Binding-site contacts:
Ligand atom O3 contacts residue TYR187 of chain 1.H at 4.1 Å.
Ligand atom O3 contacts residue PRO175 of chain 1.H at 3.6 Å (h-bond).
Ligand atom N1 contacts residue LEU142 of chain 1.H at 4.2 Å.
Ligand atom N1 contacts residue TRP249 of chain 1.F at 3.6 Å.
Ligand atom O3 contacts residue PHE186 of chain 1.H at 3.7 Å.
Ligand atom C4 contacts residue ASN176 of chain 1.H at 4.1 Å.
Ligand atom O2 contacts residue TRP249 of chain 1.F at 3.0 Å.
Ligand atom C8 contacts residue TYR145 of chain 1.H at 3.3 Å (hydrophobic).
Ligand atom C7 contacts residue SER132 of chain 1.H at 3.7 Å.
Ligand atom O2 contacts residue LEU142 of chain 1.H at 4.2 Å.
Ligand atom C8 contacts residue SER132 of chain 1.H at 3.1 Å.
Ligand atom C6 contacts residue TRP139 of chain 1.H at 3.3 Å (hydrophobic).
Ligand atom C2 contacts residue TYR145 of chain 1.H at 3.4 Å (hydrophobic).
Ligand atom C4 contacts residue TYR145 of chain 1.H at 3.7 Å (hydrophobic).
Ligand atom C5 contacts residue TRP139 of chain 1.H at 3.5 Å (hydrophobic).
Ligand atom C8 contacts residue PHE186 of chain 1.H at 4.2 Å (hydrophobic).
Ligand atom C8 contacts residue PRO175 of chain 1.H at 3.3 Å (hydrophobic).
Ligand atom O2 contacts residue PHE86 of chain 1.H at 3.1 Å.
Ligand atom C3 contacts residue PHE186 of chain 1.H at 3.4 Å (hydrophobic).
Ligand atom C1 contacts residue PHE186 of chain 1.H at 4.0 Å (hydrophobic).
Ligand atom C2 contacts residue PHE186 of chain 1.H at 3.2 Å (hydrophobic).
Ligand atom C5 contacts residue TYR187 of chain 1.H at 3.7 Å (hydrophobic).
Ligand atom C6 contacts residue TRP249 of chain 1.F at 3.2 Å (hydrophobic).
Ligand atom C3 contacts residue TYR145 of chain 1.H at 2.8 Å (hydrophobic).
Ligand atom C7 contacts residue PRO175 of chain 1.H at 3.8 Å (hydrophobic).
Ligand atom C7 contacts residue ASN176 of chain 1.H at 3.5 Å.
Ligand atom C7 contacts residue TYR145 of chain 1.H at 4.0 Å (hydrophobic).
Ligand atom C5 contacts residue TRP249 of chain 1.F at 3.9 Å (hydrophobic).
Ligand atom C5 contacts residue ASN176 of chain 1.H at 3.8 Å.
Ligand atom N1 contacts residue PRO84 of chain 1.H at 4.1 Å.
Ligand atom O3 contacts residue TYR145 of chain 1.H at 4.3 Å.
Ligand atom C5 contacts residue THR134 of chain 1.H at 4.3 Å.
Ligand atom N1 contacts residue PHE86 of chain 1.H at 4.2 Å.
Ligand atom C4 contacts residue PHE186 of chain 1.H at 4.1 Å (hydrophobic).
Ligand atom C8 contacts residue PHE12 of chain 1.H at 4.0 Å (hydrophobic).
Ligand atom C1 contacts residue TRP249 of chain 1.F at 3.9 Å (hydrophobic).
Ligand atom O1 contacts residue PRO84 of chain 1.H at 3.1 Å.
Ligand atom O3 contacts residue PHE12 of chain 1.H at 4.0 Å.
Ligand atom O3 contacts residue ASN176 of chain 1.H at 4.0 Å.
Ligand atom C6 contacts residue TYR187 of chain 1.H at 4.3 Å (hydrophobic).

Sequence of chain 1.H:
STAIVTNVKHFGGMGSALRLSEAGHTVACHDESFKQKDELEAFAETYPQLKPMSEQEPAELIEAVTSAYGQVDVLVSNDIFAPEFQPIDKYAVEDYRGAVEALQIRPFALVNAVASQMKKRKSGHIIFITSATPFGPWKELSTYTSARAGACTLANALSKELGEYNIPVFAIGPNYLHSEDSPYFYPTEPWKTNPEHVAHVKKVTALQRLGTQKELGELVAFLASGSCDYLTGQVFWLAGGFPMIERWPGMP

A protein and the small-molecule ligand that binds it are described below.
Small molecule (SMILES): O=[N+]([O-])c1ccc([C@H]2CO2)cc1

Sequence of chain 1.F:
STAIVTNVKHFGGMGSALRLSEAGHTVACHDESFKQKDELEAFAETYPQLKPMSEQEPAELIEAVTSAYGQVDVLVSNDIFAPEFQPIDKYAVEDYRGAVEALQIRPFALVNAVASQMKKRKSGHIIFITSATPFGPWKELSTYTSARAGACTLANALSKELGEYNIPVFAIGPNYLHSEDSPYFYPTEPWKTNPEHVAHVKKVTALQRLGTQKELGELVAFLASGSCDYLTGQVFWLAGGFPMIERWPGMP